Sequence of chain 1.A:
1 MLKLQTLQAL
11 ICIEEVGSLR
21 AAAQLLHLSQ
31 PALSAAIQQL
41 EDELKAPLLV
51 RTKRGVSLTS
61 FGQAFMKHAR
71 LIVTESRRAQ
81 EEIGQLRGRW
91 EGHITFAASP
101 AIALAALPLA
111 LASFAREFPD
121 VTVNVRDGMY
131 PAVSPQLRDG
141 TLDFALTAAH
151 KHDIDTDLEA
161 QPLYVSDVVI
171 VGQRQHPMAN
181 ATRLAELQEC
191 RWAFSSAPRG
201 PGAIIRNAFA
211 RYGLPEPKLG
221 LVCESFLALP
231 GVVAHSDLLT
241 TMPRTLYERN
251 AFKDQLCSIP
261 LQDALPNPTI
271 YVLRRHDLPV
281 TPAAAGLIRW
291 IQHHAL

Sequence of chain 2.B:
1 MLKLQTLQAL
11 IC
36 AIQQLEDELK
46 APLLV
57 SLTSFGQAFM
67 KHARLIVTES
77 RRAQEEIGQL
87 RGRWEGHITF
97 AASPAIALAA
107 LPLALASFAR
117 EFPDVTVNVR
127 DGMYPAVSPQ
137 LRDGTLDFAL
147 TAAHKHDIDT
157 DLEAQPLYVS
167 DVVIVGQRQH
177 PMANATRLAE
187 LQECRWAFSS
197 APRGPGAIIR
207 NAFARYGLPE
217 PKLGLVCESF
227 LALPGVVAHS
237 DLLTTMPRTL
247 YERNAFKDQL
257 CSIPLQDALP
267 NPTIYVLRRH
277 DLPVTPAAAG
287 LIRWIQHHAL

Binding-site contacts:
Ligand atom C7 contacts residue GLY220 of chain 2.B at 4.2 Å.
Ligand atom C4 contacts residue GLY220 of chain 2.B at 4.2 Å.
Ligand atom C6 contacts residue LEU238 of chain 2.B at 3.9 Å (hydrophobic).
Ligand atom C6 contacts residue LEU111 of chain 1.A at 3.8 Å (hydrophobic).
Ligand atom O2 contacts residue ALA115 of chain 1.A at 4.0 Å.
Ligand atom C3 contacts residue ALA115 of chain 1.A at 3.7 Å (hydrophobic).
Ligand atom C5 contacts residue ALA115 of chain 1.A at 3.5 Å (hydrophobic).
Ligand atom C2 contacts residue ARG191 of chain 2.B at 3.7 Å.
Ligand atom S contacts residue LEU238 of chain 2.B at 4.0 Å.
Ligand atom O1 contacts residue ASP237 of chain 2.B at 3.9 Å.
Ligand atom O2 contacts residue ARG191 of chain 2.B at 2.5 Å (salt-bridge).
Ligand atom C7 contacts residue LEU111 of chain 1.A at 4.3 Å (hydrophobic).
Ligand atom C2 contacts residue LEU238 of chain 2.B at 4.0 Å (hydrophobic).
Ligand atom O3 contacts residue SER236 of chain 2.B at 3.0 Å.
Ligand atom C4 contacts residue LEU111 of chain 1.A at 4.1 Å (hydrophobic).
Ligand atom C1 contacts residue ARG191 of chain 2.B at 4.1 Å.
Ligand atom C5 contacts residue LEU221 of chain 2.B at 3.8 Å (hydrophobic).
Ligand atom C5 contacts residue LEU111 of chain 1.A at 3.3 Å (hydrophobic).
Ligand atom C4 contacts residue ALA115 of chain 1.A at 3.6 Å (hydrophobic).
Ligand atom C2 contacts residue GLY220 of chain 2.B at 4.2 Å.
Ligand atom C2 contacts residue ALA115 of chain 1.A at 3.7 Å (hydrophobic).
Ligand atom O1 contacts residue ARG191 of chain 2.B at 3.5 Å (salt-bridge).
Ligand atom C1 contacts residue LEU238 of chain 2.B at 3.9 Å (hydrophobic).
Ligand atom C3 contacts residue LEU221 of chain 2.B at 4.4 Å (hydrophobic).
Ligand atom O1 contacts residue LEU238 of chain 2.B at 3.3 Å.
Ligand atom C7 contacts residue LEU221 of chain 2.B at 3.2 Å (hydrophobic).
Ligand atom C1 contacts residue ALA115 of chain 1.A at 3.6 Å (hydrophobic).
Ligand atom C6 contacts residue ALA112 of chain 1.A at 4.3 Å (hydrophobic).
Ligand atom C7 contacts residue VAL123 of chain 1.A at 3.7 Å (hydrophobic).
Ligand atom C6 contacts residue ALA115 of chain 1.A at 3.5 Å (hydrophobic).
Ligand atom S contacts residue ASP237 of chain 2.B at 4.2 Å.
Ligand atom C7 contacts residue PHE114 of chain 1.A at 4.1 Å (hydrophobic).
Ligand atom O3 contacts residue LEU238 of chain 2.B at 4.4 Å.
Ligand atom C3 contacts residue GLY220 of chain 2.B at 3.4 Å.
Ligand atom C5 contacts residue LEU238 of chain 2.B at 4.2 Å (hydrophobic).
Ligand atom C4 contacts residue LEU221 of chain 2.B at 3.6 Å (hydrophobic).
Ligand atom S contacts residue SER236 of chain 2.B at 4.2 Å.
Ligand atom S contacts residue ARG191 of chain 2.B at 3.5 Å (salt-bridge).
Ligand atom C6 contacts residue SER236 of chain 2.B at 4.0 Å.
Ligand atom O3 contacts residue ASP237 of chain 2.B at 3.2 Å (salt-bridge).

This small molecule binds to this protein.
Small molecule (SMILES): Cc1ccc(S(=O)(=O)O)cc1